Binding-site contacts:
Ligand atom CAC contacts residue TRP23 of chain 1.I at 2.4 Å (hydrophobic).
Ligand atom CAK contacts residue LEU19 of chain 1.I at 4.0 Å (hydrophobic).
Ligand atom OAF contacts residue ARG22 of chain 1.I at 4.2 Å.
Ligand atom CAJ contacts residue ILE96 of chain 1.G at 4.2 Å (hydrophobic).
Ligand atom OAG contacts residue LEU19 of chain 1.I at 4.5 Å.
Ligand atom CAN contacts residue TRP103 of chain 1.I at 4.1 Å (hydrophobic).
Ligand atom CAE contacts residue ARG22 of chain 1.I at 3.7 Å.
Ligand atom NBC contacts residue TRP23 of chain 1.I at 3.8 Å.
Ligand atom OAF contacts residue LEU19 of chain 1.I at 4.1 Å.
Ligand atom CAT contacts residue PHE100 of chain 1.G at 4.0 Å (hydrophobic).
Ligand atom CAR contacts residue PHE100 of chain 1.G at 4.3 Å (hydrophobic).
Ligand atom CAZ contacts residue PHE100 of chain 1.G at 3.6 Å (hydrophobic).
Ligand atom OAF contacts residue PHE100 of chain 1.G at 3.7 Å.
Ligand atom CAN contacts residue LEU19 of chain 1.I at 4.5 Å (hydrophobic).
Ligand atom OAF contacts residue TYR107 of chain 1.I at 2.7 Å (h-bond).
Ligand atom CAS contacts residue TRP23 of chain 1.I at 4.1 Å (hydrophobic).
Ligand atom CAJ contacts residue TYR102 of chain 1.I at 3.5 Å (hydrophobic).
Ligand atom CAQ contacts residue LEU19 of chain 1.I at 4.1 Å (hydrophobic).
Ligand atom CAN contacts residue PHE100 of chain 1.G at 4.2 Å (hydrophobic).
Ligand atom CBB contacts residue PHE100 of chain 1.G at 3.4 Å (hydrophobic).
Ligand atom CAC contacts residue ARG22 of chain 1.I at 4.4 Å.
Ligand atom OAY contacts residue PHE100 of chain 1.G at 3.3 Å.
Ligand atom CAT contacts residue ARG22 of chain 1.I at 4.2 Å.
Ligand atom CAD contacts residue ARG22 of chain 1.I at 4.1 Å.
Ligand atom CAD contacts residue TRP23 of chain 1.I at 4.4 Å (hydrophobic).
Ligand atom CAQ contacts residue PHE100 of chain 1.G at 3.8 Å (hydrophobic).
Ligand atom CAZ contacts residue LEU19 of chain 1.I at 3.7 Å (hydrophobic).
Ligand atom CAN contacts residue TYR107 of chain 1.I at 4.0 Å (hydrophobic).
Ligand atom CAJ contacts residue TRP103 of chain 1.I at 3.9 Å (hydrophobic).
Ligand atom CAA contacts residue TYR102 of chain 1.I at 3.7 Å (hydrophobic).
Ligand atom CAL contacts residue TRP103 of chain 1.I at 4.2 Å (hydrophobic).
Ligand atom CAA contacts residue TRP99 of chain 1.I at 4.2 Å (hydrophobic).
Ligand atom CAE contacts residue TRP23 of chain 1.I at 3.8 Å (hydrophobic).
Ligand atom CAT contacts residue LEU19 of chain 1.I at 4.1 Å (hydrophobic).
Ligand atom CAZ contacts residue TYR107 of chain 1.I at 3.9 Å (hydrophobic).
Ligand atom CBA contacts residue PHE100 of chain 1.G at 4.3 Å (hydrophobic).
Ligand atom OAV contacts residue LEU19 of chain 1.I at 3.5 Å.
Ligand atom CAN contacts residue ILE96 of chain 1.G at 4.4 Å (hydrophobic).
Ligand atom CAA contacts residue ILE96 of chain 1.G at 4.0 Å (hydrophobic).
Ligand atom OAV contacts residue PHE100 of chain 1.G at 3.7 Å.

The small molecule below binds the protein below.
Small molecule (SMILES): CCCCCC(=O)OC[C@H](COP(=O)(O)OCC[N+](C)(C)C)OC(=O)CCCCC

Sequence of chain 1.I:
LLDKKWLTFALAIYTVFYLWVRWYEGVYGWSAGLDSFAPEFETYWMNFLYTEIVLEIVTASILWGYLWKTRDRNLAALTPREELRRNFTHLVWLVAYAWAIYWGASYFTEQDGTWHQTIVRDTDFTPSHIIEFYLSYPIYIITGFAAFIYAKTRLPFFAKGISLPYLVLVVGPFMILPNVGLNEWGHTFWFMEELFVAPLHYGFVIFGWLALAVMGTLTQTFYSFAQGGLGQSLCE

Sequence of chain 1.G:
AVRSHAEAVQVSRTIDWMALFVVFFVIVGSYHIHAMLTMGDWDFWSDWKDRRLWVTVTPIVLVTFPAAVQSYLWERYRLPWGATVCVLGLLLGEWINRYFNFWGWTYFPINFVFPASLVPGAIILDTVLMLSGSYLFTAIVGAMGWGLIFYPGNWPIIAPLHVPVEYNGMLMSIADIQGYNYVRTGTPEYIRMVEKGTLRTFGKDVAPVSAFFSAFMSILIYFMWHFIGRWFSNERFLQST